Binding-site contacts:
Ligand atom C2 contacts residue THR277 of chain 1.E at 4.3 Å.
Ligand atom C3 contacts residue ASN54 of chain 1.E at 3.9 Å.
Ligand atom C1 contacts residue ASP276 of chain 1.E at 4.4 Å.
Ligand atom O6 contacts residue ILE275 of chain 1.E at 4.4 Å.
Ligand atom C1 contacts residue ILE275 of chain 1.E at 4.3 Å (hydrophobic).
Ligand atom N2 contacts residue THR277 of chain 1.E at 3.9 Å.
Ligand atom C1 contacts residue ASN54 of chain 1.E at 1.4 Å.
Ligand atom C3 contacts residue THR277 of chain 1.E at 3.9 Å.
Ligand atom C5 contacts residue ASN54 of chain 1.E at 3.6 Å.
Ligand atom C2 contacts residue ASN54 of chain 1.E at 2.6 Å.
Ligand atom C7 contacts residue ASN54 of chain 1.E at 3.4 Å.
Ligand atom O7 contacts residue ASN54 of chain 1.E at 3.2 Å (h-bond).
Ligand atom C1 contacts residue THR277 of chain 1.E at 4.4 Å.
Ligand atom C5 contacts residue ASP276 of chain 1.E at 4.3 Å.
Ligand atom C7 contacts residue ASN55 of chain 1.E at 4.2 Å.
Ligand atom O5 contacts residue ASP276 of chain 1.E at 4.5 Å.
Ligand atom C8 contacts residue ASP276 of chain 1.E at 4.2 Å.
Ligand atom O5 contacts residue ILE275 of chain 1.E at 3.6 Å (h-bond).
Ligand atom C8 contacts residue ASN54 of chain 1.E at 3.5 Å.
Ligand atom O5 contacts residue ASN54 of chain 1.E at 2.4 Å (h-bond).
Ligand atom N2 contacts residue ASN54 of chain 1.E at 3.1 Å (h-bond).
Ligand atom C5 contacts residue ILE275 of chain 1.E at 3.4 Å (hydrophobic).
Ligand atom C8 contacts residue ASN55 of chain 1.E at 3.4 Å.
Ligand atom N2 contacts residue ASN55 of chain 1.E at 4.5 Å.
Ligand atom C4 contacts residue ASN54 of chain 1.E at 4.3 Å.
Ligand atom C6 contacts residue ILE275 of chain 1.E at 3.1 Å (hydrophobic).

Sequence of chain 1.E:
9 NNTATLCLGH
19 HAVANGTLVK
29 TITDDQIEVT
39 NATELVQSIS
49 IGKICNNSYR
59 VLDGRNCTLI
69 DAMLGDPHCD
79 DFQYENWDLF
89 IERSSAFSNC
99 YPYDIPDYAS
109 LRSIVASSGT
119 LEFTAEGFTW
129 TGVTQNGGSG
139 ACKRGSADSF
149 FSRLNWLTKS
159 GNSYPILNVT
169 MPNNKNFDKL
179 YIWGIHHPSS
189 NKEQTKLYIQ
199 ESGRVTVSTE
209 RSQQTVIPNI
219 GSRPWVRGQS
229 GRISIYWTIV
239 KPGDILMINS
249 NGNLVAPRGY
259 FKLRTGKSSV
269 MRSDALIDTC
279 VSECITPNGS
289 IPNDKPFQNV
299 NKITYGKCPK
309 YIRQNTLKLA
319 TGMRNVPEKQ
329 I

The small molecule below binds the protein below.
Small molecule (SMILES): CC(=O)N[C@H]1[C@H](O[C@H]2[C@H](O)[C@@H](NC(C)=O)CO[C@@H]2CO)O[C@H](CO)[C@@H](O)[C@@H]1O